The small molecule below binds the protein below.
Small molecule (SMILES): N[C@](CC1c2ccccc2Oc2ccccc21)(C(=O)O)[C@H]1C[C@@H]1C(=O)O

Sequence of chain 1.B:
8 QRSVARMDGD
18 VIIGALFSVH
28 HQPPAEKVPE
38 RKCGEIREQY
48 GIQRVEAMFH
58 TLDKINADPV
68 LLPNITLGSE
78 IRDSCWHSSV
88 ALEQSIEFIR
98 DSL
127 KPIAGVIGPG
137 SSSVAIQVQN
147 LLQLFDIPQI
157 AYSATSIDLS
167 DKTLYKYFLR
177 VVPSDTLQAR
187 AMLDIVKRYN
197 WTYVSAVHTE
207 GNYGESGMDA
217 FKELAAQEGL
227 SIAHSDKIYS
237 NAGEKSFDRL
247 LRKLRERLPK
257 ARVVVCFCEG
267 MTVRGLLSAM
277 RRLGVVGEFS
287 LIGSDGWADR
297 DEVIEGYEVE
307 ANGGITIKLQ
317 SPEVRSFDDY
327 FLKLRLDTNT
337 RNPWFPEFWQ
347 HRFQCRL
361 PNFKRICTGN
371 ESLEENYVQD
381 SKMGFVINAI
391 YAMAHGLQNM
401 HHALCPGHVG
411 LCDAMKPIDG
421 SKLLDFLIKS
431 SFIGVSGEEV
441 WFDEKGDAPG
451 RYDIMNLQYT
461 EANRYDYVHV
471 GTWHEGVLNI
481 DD

Binding-site contacts:
Ligand atom CAR contacts residue SER159 of chain 1.B at 3.8 Å.
Ligand atom CAH contacts residue SER138 of chain 1.B at 3.7 Å.
Ligand atom CAL contacts residue THR161 of chain 1.B at 3.6 Å.
Ligand atom CAI contacts residue GLY292 of chain 1.B at 3.7 Å.
Ligand atom CAM contacts residue TYR209 of chain 1.B at 3.3 Å (hydrophobic).
Ligand atom CAL contacts residue SER138 of chain 1.B at 3.8 Å.
Ligand atom CAO contacts residue GLY136 of chain 1.B at 3.7 Å.
Ligand atom OAC contacts residue SER138 of chain 1.B at 3.0 Å (h-bond).
Ligand atom CAG contacts residue TYR209 of chain 1.B at 3.9 Å (hydrophobic).
Ligand atom OAB contacts residue TYR47 of chain 1.B at 3.7 Å.
Ligand atom CAU contacts residue TYR209 of chain 1.B at 3.9 Å (hydrophobic).
Ligand atom CAL contacts residue ASP181 of chain 1.B at 3.8 Å.
Ligand atom CAM contacts residue ASP291 of chain 1.B at 3.7 Å.
Ligand atom CAR contacts residue SER138 of chain 1.B at 3.3 Å.
Ligand atom OAE contacts residue ALA160 of chain 1.B at 3.3 Å.
Ligand atom CAY contacts residue SER159 of chain 1.B at 3.6 Å.
Ligand atom CAZ contacts residue SER159 of chain 1.B at 3.5 Å.
Ligand atom OAE contacts residue SER159 of chain 1.B at 3.4 Å (h-bond).
Ligand atom CAT contacts residue TYR209 of chain 1.B at 3.7 Å (hydrophobic).
Ligand atom CAO contacts residue TRP83 of chain 1.B at 3.5 Å (hydrophobic).
Ligand atom CAI contacts residue TYR209 of chain 1.B at 3.5 Å (hydrophobic).
Ligand atom CAW contacts residue THR161 of chain 1.B at 3.8 Å.
Ligand atom OAD contacts residue TYR47 of chain 1.B at 2.7 Å (h-bond).
Ligand atom CAH contacts residue SER162 of chain 1.B at 3.8 Å.
Ligand atom CAI contacts residue ASP291 of chain 1.B at 3.6 Å.
Ligand atom OAB contacts residue TRP83 of chain 1.B at 3.6 Å.
Ligand atom CAF contacts residue ASN208 of chain 1.B at 3.8 Å.
Ligand atom OAC contacts residue SER137 of chain 1.B at 3.6 Å.
Ligand atom CAS contacts residue TYR209 of chain 1.B at 3.8 Å (hydrophobic).
Ligand atom CAG contacts residue GLY292 of chain 1.B at 3.8 Å.
Ligand atom OAE contacts residue SER138 of chain 1.B at 2.4 Å (h-bond).
Ligand atom CAJ contacts residue TYR209 of chain 1.B at 3.6 Å (hydrophobic).
Ligand atom CAO contacts residue SER137 of chain 1.B at 3.6 Å.
Ligand atom OAD contacts residue TRP83 of chain 1.B at 3.9 Å.
Ligand atom CAV contacts residue TYR209 of chain 1.B at 3.5 Å (hydrophobic).
Ligand atom OAE contacts residue THR161 of chain 1.B at 2.9 Å (h-bond).
Ligand atom CAQ contacts residue TYR47 of chain 1.B at 3.5 Å (hydrophobic).
Ligand atom CAQ contacts residue TRP83 of chain 1.B at 3.6 Å (hydrophobic).
Ligand atom NAA contacts residue THR161 of chain 1.B at 3.0 Å (h-bond).
Ligand atom NAA contacts residue SER159 of chain 1.B at 2.9 Å (h-bond).